A small-molecule ligand and the protein it binds are described below.
Small molecule (SMILES): CC(=O)N[C@H]1[C@H](O[C@H]2[C@H](O)[C@@H](NC(C)=O)CO[C@@H]2CO)O[C@H](CO)[C@@H](O)[C@@H]1O

Sequence of chain 1.A:
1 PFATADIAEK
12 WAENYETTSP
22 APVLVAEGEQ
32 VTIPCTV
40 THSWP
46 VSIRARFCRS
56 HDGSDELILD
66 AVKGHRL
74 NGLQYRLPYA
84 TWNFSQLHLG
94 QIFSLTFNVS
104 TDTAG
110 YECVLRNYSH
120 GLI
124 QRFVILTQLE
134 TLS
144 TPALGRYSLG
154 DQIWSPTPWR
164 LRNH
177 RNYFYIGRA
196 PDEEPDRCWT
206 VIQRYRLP

Binding-site contacts:
Ligand atom C5 contacts residue HIS119 of chain 1.A at 3.4 Å.
Ligand atom C4 contacts residue HIS119 of chain 1.A at 4.5 Å.
Ligand atom O7 contacts residue HIS119 of chain 1.A at 3.5 Å (h-bond).
Ligand atom C5 contacts residue TRP43 of chain 1.A at 4.4 Å (hydrophobic).
Ligand atom O5 contacts residue ASN116 of chain 1.A at 2.4 Å (h-bond).
Ligand atom C1 contacts residue ASN116 of chain 1.A at 1.4 Å.
Ligand atom C1 contacts residue TRP43 of chain 1.A at 4.4 Å (hydrophobic).
Ligand atom O7 contacts residue ASN116 of chain 1.A at 3.7 Å.
Ligand atom C1 contacts residue SER118 of chain 1.A at 4.2 Å.
Ligand atom C7 contacts residue ASN116 of chain 1.A at 3.5 Å.
Ligand atom C6 contacts residue MSE11 of chain 1.A at 4.2 Å.
Ligand atom C3 contacts residue ASN116 of chain 1.A at 3.7 Å.
Ligand atom C8 contacts residue MSE11 of chain 1.A at 3.7 Å.
Ligand atom C8 contacts residue HIS119 of chain 1.A at 4.4 Å.
Ligand atom O5 contacts residue HIS119 of chain 1.A at 3.5 Å.
Ligand atom N2 contacts residue ASN116 of chain 1.A at 2.8 Å (h-bond).
Ligand atom C6 contacts residue TRP43 of chain 1.A at 3.7 Å (hydrophobic).
Ligand atom C6 contacts residue HIS119 of chain 1.A at 3.9 Å.
Ligand atom C4 contacts residue ASN116 of chain 1.A at 4.2 Å.
Ligand atom O4 contacts residue HIS119 of chain 1.A at 4.2 Å.
Ligand atom C7 contacts residue HIS119 of chain 1.A at 4.1 Å.
Ligand atom C2 contacts residue ASN116 of chain 1.A at 2.4 Å.
Ligand atom O6 contacts residue TRP43 of chain 1.A at 3.7 Å.
Ligand atom O5 contacts residue TRP43 of chain 1.A at 3.5 Å.
Ligand atom C1 contacts residue HIS119 of chain 1.A at 3.8 Å.
Ligand atom C5 contacts residue ASN116 of chain 1.A at 3.7 Å.